This small molecule binds to this protein.
Small molecule (SMILES): CC(=O)N[C@H]1[C@H](O[C@H]2[C@H](O)[C@@H](NC(C)=O)CO[C@@H]2CO)O[C@H](CO)[C@@H](O)[C@@H]1O

Binding-site contacts:
Ligand atom O6 contacts residue HIS142 of chain 1.E at 2.5 Å (h-bond).
Ligand atom C3 contacts residue ASN125 of chain 1.E at 3.8 Å.
Ligand atom C1 contacts residue ASN125 of chain 1.E at 1.4 Å.
Ligand atom C7 contacts residue LEU144 of chain 1.E at 4.5 Å (hydrophobic).
Ligand atom C7 contacts residue ASP295 of chain 1.E at 4.5 Å.
Ligand atom N2 contacts residue THR107 of chain 1.E at 3.7 Å.
Ligand atom C8 contacts residue LEU144 of chain 1.E at 4.0 Å (hydrophobic).
Ligand atom O5 contacts residue HIS142 of chain 1.E at 4.2 Å.
Ligand atom O7 contacts residue LEU144 of chain 1.E at 4.5 Å.
Ligand atom C8 contacts residue GLY294 of chain 1.E at 3.5 Å.
Ligand atom O7 contacts residue THR107 of chain 1.E at 4.2 Å.
Ligand atom O5 contacts residue ASN125 of chain 1.E at 2.3 Å (h-bond).
Ligand atom C5 contacts residue ASN125 of chain 1.E at 3.6 Å.
Ligand atom C7 contacts residue ASN125 of chain 1.E at 3.8 Å.
Ligand atom O7 contacts residue ASP295 of chain 1.E at 3.9 Å.
Ligand atom C4 contacts residue ASN125 of chain 1.E at 4.2 Å.
Ligand atom N2 contacts residue ASN125 of chain 1.E at 3.0 Å (h-bond).
Ligand atom C5 contacts residue HIS142 of chain 1.E at 3.7 Å.
Ligand atom O4 contacts residue HIS142 of chain 1.E at 4.0 Å.
Ligand atom C2 contacts residue ASN125 of chain 1.E at 2.4 Å.
Ligand atom C2 contacts residue THR107 of chain 1.E at 4.1 Å.
Ligand atom C8 contacts residue ASP295 of chain 1.E at 4.4 Å.
Ligand atom C6 contacts residue HIS142 of chain 1.E at 3.7 Å.
Ligand atom C8 contacts residue ASN125 of chain 1.E at 4.1 Å.

Sequence of chain 1.E:
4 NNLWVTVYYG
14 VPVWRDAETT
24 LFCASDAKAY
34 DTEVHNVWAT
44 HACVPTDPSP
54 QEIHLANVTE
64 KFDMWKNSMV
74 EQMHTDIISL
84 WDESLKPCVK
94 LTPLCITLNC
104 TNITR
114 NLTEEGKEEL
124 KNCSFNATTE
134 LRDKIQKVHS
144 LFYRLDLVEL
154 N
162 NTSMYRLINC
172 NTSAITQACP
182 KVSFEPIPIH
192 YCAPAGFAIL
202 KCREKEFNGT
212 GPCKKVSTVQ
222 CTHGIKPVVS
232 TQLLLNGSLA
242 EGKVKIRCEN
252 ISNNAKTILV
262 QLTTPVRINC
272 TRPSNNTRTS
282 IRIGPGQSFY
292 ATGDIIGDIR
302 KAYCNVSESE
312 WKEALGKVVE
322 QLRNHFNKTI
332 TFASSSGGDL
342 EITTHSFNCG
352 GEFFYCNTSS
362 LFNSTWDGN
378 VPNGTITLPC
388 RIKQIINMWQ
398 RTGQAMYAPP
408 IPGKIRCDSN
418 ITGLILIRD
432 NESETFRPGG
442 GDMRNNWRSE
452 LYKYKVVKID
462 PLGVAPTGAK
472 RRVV